Binding-site contacts:
Ligand atom F1 contacts residue MET182 of chain 6.A at 3.2 Å.
Ligand atom C3A contacts residue LEU220 of chain 6.A at 4.0 Å (hydrophobic).
Ligand atom O1 contacts residue PHE115 of chain 6.A at 3.4 Å.
Ligand atom C1C contacts residue TYR193 of chain 6.A at 3.9 Å (hydrophobic).
Ligand atom F3 contacts residue PHE147 of chain 6.A at 3.5 Å.
Ligand atom C5B contacts residue ILE119 of chain 6.A at 3.9 Å (hydrophobic).
Ligand atom CM6 contacts residue TRP93 of chain 6.A at 3.7 Å (hydrophobic).
Ligand atom CM2 contacts residue ILE95 of chain 6.A at 4.0 Å (hydrophobic).
Ligand atom CM2 contacts residue ILE184 of chain 6.A at 3.8 Å (hydrophobic).
Ligand atom C2A contacts residue LEU220 of chain 6.A at 3.8 Å (hydrophobic).
Ligand atom C6B contacts residue ILE119 of chain 6.A at 3.8 Å (hydrophobic).
Ligand atom O1A contacts residue ILE121 of chain 6.A at 3.8 Å.
Ligand atom CM6 contacts residue ILE119 of chain 6.A at 4.0 Å (hydrophobic).
Ligand atom O1A contacts residue LEU220 of chain 6.A at 3.4 Å.
Ligand atom CM2 contacts residue PHE147 of chain 6.A at 3.8 Å (hydrophobic).
Ligand atom C4 contacts residue TYR193 of chain 6.A at 3.9 Å (hydrophobic).
Ligand atom O1 contacts residue THR97 of chain 6.A at 3.8 Å.
Ligand atom F3 contacts residue VAL24 of chain 6.C at 3.3 Å.
Ligand atom N3A contacts residue ILE184 of chain 6.A at 3.9 Å.
Ligand atom O1B contacts residue ILE119 of chain 6.A at 3.9 Å.
Ligand atom C2B contacts residue ILE95 of chain 6.A at 3.8 Å (hydrophobic).
Ligand atom N2 contacts residue PHE115 of chain 6.A at 3.7 Å.
Ligand atom N1A contacts residue ILE119 of chain 6.A at 3.8 Å.
Ligand atom F3 contacts residue ALA169 of chain 6.A at 3.7 Å.
Ligand atom C6B contacts residue ILE95 of chain 6.A at 4.0 Å (hydrophobic).
Ligand atom C3B contacts residue ILE184 of chain 6.A at 3.5 Å (hydrophobic).
Ligand atom C4 contacts residue ILE217 of chain 6.A at 4.0 Å (hydrophobic).
Ligand atom F2 contacts residue ALA169 of chain 6.A at 3.6 Å.
Ligand atom F2 contacts residue VAL171 of chain 6.A at 3.9 Å.
Ligand atom N1A contacts residue LEU220 of chain 6.A at 3.3 Å.
Ligand atom C1B contacts residue ILE95 of chain 6.A at 3.6 Å (hydrophobic).
Ligand atom C2B contacts residue ILE184 of chain 6.A at 3.8 Å (hydrophobic).
Ligand atom C5 contacts residue TYR193 of chain 6.A at 4.0 Å (hydrophobic).
Ligand atom F2 contacts residue ALA145 of chain 6.A at 2.8 Å.
Ligand atom F1 contacts residue VAL171 of chain 6.A at 3.8 Å.
Ligand atom F2 contacts residue PHE147 of chain 6.A at 3.8 Å.
Ligand atom CM6 contacts residue ILE95 of chain 6.A at 3.9 Å (hydrophobic).
Ligand atom N2 contacts residue THR97 of chain 6.A at 3.8 Å.
Ligand atom N3A contacts residue PHE147 of chain 6.A at 3.9 Å.
Ligand atom CM2 contacts residue ILE217 of chain 6.A at 3.4 Å (hydrophobic).

Sequence of chain 6.C:
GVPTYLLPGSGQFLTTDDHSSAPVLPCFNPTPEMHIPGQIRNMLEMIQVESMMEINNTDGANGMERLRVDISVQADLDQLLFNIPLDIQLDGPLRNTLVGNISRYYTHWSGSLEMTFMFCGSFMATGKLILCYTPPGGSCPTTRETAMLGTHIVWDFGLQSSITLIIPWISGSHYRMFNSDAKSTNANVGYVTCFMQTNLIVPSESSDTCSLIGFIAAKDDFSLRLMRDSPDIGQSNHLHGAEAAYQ

Sequence of chain 7.C:
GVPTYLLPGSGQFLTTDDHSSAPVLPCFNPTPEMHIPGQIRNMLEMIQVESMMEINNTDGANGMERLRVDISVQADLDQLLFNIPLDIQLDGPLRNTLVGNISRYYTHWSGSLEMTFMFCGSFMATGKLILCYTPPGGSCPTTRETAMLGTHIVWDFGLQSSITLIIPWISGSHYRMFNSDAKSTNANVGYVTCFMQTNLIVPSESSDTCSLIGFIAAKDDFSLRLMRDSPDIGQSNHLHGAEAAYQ

Sequence of chain 6.A:
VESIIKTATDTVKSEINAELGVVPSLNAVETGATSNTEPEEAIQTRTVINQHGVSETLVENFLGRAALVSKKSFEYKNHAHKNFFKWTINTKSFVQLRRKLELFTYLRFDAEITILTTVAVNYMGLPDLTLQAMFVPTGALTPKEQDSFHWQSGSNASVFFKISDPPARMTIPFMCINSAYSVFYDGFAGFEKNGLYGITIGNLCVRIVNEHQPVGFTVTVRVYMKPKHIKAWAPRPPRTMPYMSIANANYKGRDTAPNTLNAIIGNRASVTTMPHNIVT

The protein below binds the small molecule below.
Small molecule (SMILES): Cc1cc(CCCOc2c(C)cc(-c3noc(C(F)(F)F)n3)cc2C)on1